The protein below binds the small molecule below.
Small molecule (SMILES): CN(Cc1cnc2nc(N)nc(N)c2n1)c1ccc(C(=O)N[C@@H](CCC(=O)O)C(=O)O)cc1

Sequence of chain 1.A:
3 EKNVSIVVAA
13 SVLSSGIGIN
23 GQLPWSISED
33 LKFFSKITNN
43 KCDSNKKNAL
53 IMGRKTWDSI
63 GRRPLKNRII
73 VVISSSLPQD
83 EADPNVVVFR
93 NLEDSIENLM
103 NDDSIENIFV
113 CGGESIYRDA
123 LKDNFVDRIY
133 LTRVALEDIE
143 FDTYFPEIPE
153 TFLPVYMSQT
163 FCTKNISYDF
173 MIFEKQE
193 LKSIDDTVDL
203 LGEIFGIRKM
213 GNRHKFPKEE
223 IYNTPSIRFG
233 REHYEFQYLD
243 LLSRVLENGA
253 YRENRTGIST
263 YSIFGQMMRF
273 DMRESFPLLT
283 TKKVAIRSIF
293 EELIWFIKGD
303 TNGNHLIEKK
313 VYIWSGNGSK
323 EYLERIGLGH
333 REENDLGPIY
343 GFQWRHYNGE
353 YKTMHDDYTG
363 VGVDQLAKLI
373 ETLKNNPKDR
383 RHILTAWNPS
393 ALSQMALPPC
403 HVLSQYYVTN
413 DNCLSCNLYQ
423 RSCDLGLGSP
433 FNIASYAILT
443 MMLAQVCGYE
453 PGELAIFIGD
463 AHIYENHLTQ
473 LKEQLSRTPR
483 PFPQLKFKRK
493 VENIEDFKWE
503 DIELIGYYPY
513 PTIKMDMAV

Binding-site contacts:
Ligand atom N3 contacts residue ALA11 of chain 1.A at 3.7 Å.
Ligand atom N3 contacts residue VAL9 of chain 1.A at 3.3 Å.
Ligand atom C2 contacts residue VAL10 of chain 1.A at 3.6 Å (hydrophobic).
Ligand atom C4 contacts residue NDP1 of chain 1.F at 3.2 Å.
Ligand atom NA2 contacts residue ASP32 of chain 1.A at 2.8 Å (salt-bridge).
Ligand atom C2 contacts residue ALA11 of chain 1.A at 3.6 Å (hydrophobic).
Ligand atom N1 contacts residue ASP32 of chain 1.A at 2.9 Å (salt-bridge).
Ligand atom N5 contacts residue NDP1 of chain 1.F at 3.3 Å.
Ligand atom C7 contacts residue LEU25 of chain 1.A at 3.6 Å (hydrophobic).
Ligand atom C8A contacts residue NDP1 of chain 1.F at 3.5 Å.
Ligand atom CT contacts residue ARG70 of chain 1.A at 3.1 Å.
Ligand atom C9 contacts residue NDP1 of chain 1.F at 3.8 Å.
Ligand atom C8A contacts residue ASP32 of chain 1.A at 3.8 Å.
Ligand atom NA2 contacts residue THR134 of chain 1.A at 3.2 Å (h-bond).
Ligand atom O1 contacts residue ARG70 of chain 1.A at 2.6 Å (salt-bridge).
Ligand atom N3 contacts residue NDP1 of chain 1.F at 3.6 Å.
Ligand atom N1 contacts residue ALA11 of chain 1.A at 3.5 Å.
Ligand atom C16 contacts residue PHE36 of chain 1.A at 3.6 Å (hydrophobic).
Ligand atom C4 contacts residue VAL9 of chain 1.A at 3.5 Å (hydrophobic).
Ligand atom NA4 contacts residue PHE36 of chain 1.A at 3.4 Å.
Ligand atom N10 contacts residue ILE62 of chain 1.A at 3.7 Å.
Ligand atom CM contacts residue ILE62 of chain 1.A at 3.7 Å (hydrophobic).
Ligand atom C2 contacts residue ASP32 of chain 1.A at 3.7 Å.
Ligand atom NA2 contacts residue VAL10 of chain 1.A at 3.4 Å (h-bond).
Ligand atom OE2 contacts residue LEU33 of chain 1.A at 3.5 Å.
Ligand atom N3 contacts residue VAL10 of chain 1.A at 3.3 Å (h-bond).
Ligand atom C6 contacts residue NDP1 of chain 1.F at 3.6 Å.
Ligand atom O1 contacts residue SER37 of chain 1.A at 3.8 Å.
Ligand atom CT contacts residue SER37 of chain 1.A at 3.6 Å.
Ligand atom CB contacts residue SER37 of chain 1.A at 3.7 Å.
Ligand atom NA4 contacts residue TYR119 of chain 1.A at 3.6 Å.
Ligand atom NA4 contacts residue VAL9 of chain 1.A at 2.6 Å (h-bond).
Ligand atom C15 contacts residue ILE62 of chain 1.A at 3.8 Å (hydrophobic).
Ligand atom C14 contacts residue ILE62 of chain 1.A at 3.5 Å (hydrophobic).
Ligand atom O2 contacts residue SER37 of chain 1.A at 3.0 Å (h-bond).
Ligand atom C4A contacts residue NDP1 of chain 1.F at 3.1 Å.
Ligand atom O2 contacts residue ARG70 of chain 1.A at 2.6 Å (salt-bridge).
Ligand atom C4 contacts residue PHE36 of chain 1.A at 3.5 Å (hydrophobic).
Ligand atom NA4 contacts residue NDP1 of chain 1.F at 3.7 Å.
Ligand atom NA2 contacts residue ALA11 of chain 1.A at 3.4 Å.